The protein below binds the small molecule below.
Small molecule (SMILES): N[C@@H](CCC(=O)O)C(=O)O

Sequence of chain 1.G:
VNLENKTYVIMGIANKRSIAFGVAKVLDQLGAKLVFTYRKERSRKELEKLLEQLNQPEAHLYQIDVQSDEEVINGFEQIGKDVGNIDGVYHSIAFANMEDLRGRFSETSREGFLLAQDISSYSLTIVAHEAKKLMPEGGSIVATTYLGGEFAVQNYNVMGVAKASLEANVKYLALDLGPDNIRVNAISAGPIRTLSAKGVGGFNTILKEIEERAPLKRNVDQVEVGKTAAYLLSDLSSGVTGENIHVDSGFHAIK

Binding-site contacts:
Ligand atom CB contacts residue GLY229 of chain 1.G at 4.3 Å.
Ligand atom CD contacts residue ARG129 of chain 1.G at 4.1 Å.
Ligand atom O contacts residue VAL227 of chain 1.G at 4.0 Å.
Ligand atom CG contacts residue ARG129 of chain 1.G at 4.4 Å.
Ligand atom CB contacts residue ARG129 of chain 1.G at 3.4 Å.
Ligand atom O contacts residue GLY228 of chain 1.G at 4.0 Å.
Ligand atom C contacts residue GLY228 of chain 1.G at 4.3 Å.
Ligand atom N contacts residue ARG129 of chain 1.G at 3.7 Å.
Ligand atom O contacts residue GLY229 of chain 1.G at 3.7 Å.
Ligand atom O contacts residue ARG129 of chain 1.G at 4.4 Å.
Ligand atom CA contacts residue ARG129 of chain 1.G at 4.1 Å.
Ligand atom CB contacts residue GLY228 of chain 1.G at 4.0 Å.
Ligand atom OXT contacts residue GLY229 of chain 1.G at 3.5 Å (h-bond).
Ligand atom C contacts residue GLY229 of chain 1.G at 3.7 Å.
Ligand atom OE1 contacts residue ARG129 of chain 1.G at 3.3 Å (salt-bridge).